Sequence of chain 1.C:
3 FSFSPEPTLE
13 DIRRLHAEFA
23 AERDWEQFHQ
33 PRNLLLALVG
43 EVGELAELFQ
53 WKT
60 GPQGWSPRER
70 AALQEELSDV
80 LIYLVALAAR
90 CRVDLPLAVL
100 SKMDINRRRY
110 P

This small molecule binds to this protein.
Small molecule (SMILES): CC(C)[C@]12O[C@H]1[C@@H]1O[C@]13[C@]1(O[C@H]1C[C@H]1C4=C(CC[C@@]13C)C(=O)OC4)[C@@H]2O

Binding-site contacts:
Ligand atom O25 contacts residue TRP53 of chain 1.E at 3.2 Å.
Ligand atom O23 contacts residue TYR82 of chain 1.A at 3.9 Å.
Ligand atom C26 contacts residue PHE30 of chain 1.A at 4.2 Å (hydrophobic).
Ligand atom C15 contacts residue TRP53 of chain 1.E at 3.8 Å (hydrophobic).
Ligand atom C12 contacts residue TRP53 of chain 1.E at 3.9 Å (hydrophobic).
Ligand atom C24 contacts residue TRP53 of chain 1.E at 3.5 Å (hydrophobic).
Ligand atom C12 contacts residue HIS31 of chain 1.A at 4.3 Å.
Ligand atom O06 contacts residue TRP53 of chain 1.E at 4.0 Å.
Ligand atom C24 contacts residue TRP27 of chain 1.A at 3.5 Å (hydrophobic).
Ligand atom C11 contacts residue PHE30 of chain 1.A at 3.5 Å (hydrophobic).
Ligand atom C12 contacts residue TRP27 of chain 1.A at 4.2 Å (hydrophobic).
Ligand atom O25 contacts residue TRP27 of chain 1.A at 4.1 Å.
Ligand atom O25 contacts residue HIS31 of chain 1.A at 3.2 Å (h-bond).
Ligand atom C13 contacts residue TRP27 of chain 1.A at 3.6 Å (hydrophobic).
Ligand atom C12 contacts residue PHE30 of chain 1.A at 3.9 Å (hydrophobic).
Ligand atom C14 contacts residue TRP53 of chain 1.E at 4.2 Å (hydrophobic).
Ligand atom O23 contacts residue TRP27 of chain 1.A at 3.2 Å.
Ligand atom C07 contacts residue TRP53 of chain 1.E at 3.7 Å (hydrophobic).
Ligand atom C22 contacts residue TRP27 of chain 1.A at 3.4 Å (hydrophobic).
Ligand atom C11 contacts residue TRP53 of chain 1.E at 3.9 Å (hydrophobic).
Ligand atom C26 contacts residue TRP27 of chain 1.A at 3.6 Å (hydrophobic).
Ligand atom C13 contacts residue TRP53 of chain 1.E at 3.7 Å (hydrophobic).
Ligand atom O25 contacts residue TYR82 of chain 1.A at 3.7 Å.
Ligand atom C05 contacts residue TRP53 of chain 1.E at 3.8 Å (hydrophobic).
Ligand atom C10 contacts residue TRP53 of chain 1.E at 4.1 Å (hydrophobic).
Ligand atom C22 contacts residue TYR109 of chain 1.C at 3.9 Å (hydrophobic).
Ligand atom C24 contacts residue TYR82 of chain 1.A at 4.1 Å (hydrophobic).
Ligand atom O23 contacts residue TRP53 of chain 1.E at 4.2 Å.
Ligand atom C24 contacts residue HIS31 of chain 1.A at 4.1 Å.
Ligand atom C08 contacts residue TRP53 of chain 1.E at 4.4 Å (hydrophobic).
Ligand atom C14 contacts residue TRP27 of chain 1.A at 3.7 Å (hydrophobic).
Ligand atom C22 contacts residue TRP53 of chain 1.E at 4.4 Å (hydrophobic).
Ligand atom C16 contacts residue TYR109 of chain 1.C at 4.1 Å (hydrophobic).

Sequence of chain 1.E:
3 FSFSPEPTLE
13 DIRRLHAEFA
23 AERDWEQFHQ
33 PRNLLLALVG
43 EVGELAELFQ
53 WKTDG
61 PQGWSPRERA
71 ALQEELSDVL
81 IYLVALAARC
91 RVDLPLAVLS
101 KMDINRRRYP

Sequence of chain 1.A:
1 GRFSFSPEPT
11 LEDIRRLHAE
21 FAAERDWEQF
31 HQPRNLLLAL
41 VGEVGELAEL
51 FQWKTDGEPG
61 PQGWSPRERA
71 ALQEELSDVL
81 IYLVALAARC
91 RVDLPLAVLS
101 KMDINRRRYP